Sequence of chain 1.B:
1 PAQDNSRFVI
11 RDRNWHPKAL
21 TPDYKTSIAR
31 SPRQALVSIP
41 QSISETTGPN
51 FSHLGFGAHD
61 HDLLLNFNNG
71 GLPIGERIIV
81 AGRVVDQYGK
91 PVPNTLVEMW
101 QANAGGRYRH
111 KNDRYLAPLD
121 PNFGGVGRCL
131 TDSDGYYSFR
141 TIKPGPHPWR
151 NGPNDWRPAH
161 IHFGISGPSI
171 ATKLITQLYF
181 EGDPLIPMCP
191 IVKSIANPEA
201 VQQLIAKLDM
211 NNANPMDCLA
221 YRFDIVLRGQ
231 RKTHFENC

A small-molecule ligand and the protein it binds are described below.
Small molecule (SMILES): O=[N+]([O-])c1ccc(O)c(O)c1

Binding-site contacts:
Ligand atom O8 contacts residue TYR108 of chain 1.B at 3.9 Å.
Ligand atom O8 contacts residue FE1 of chain 1.M at 2.1 Å.
Ligand atom O8 contacts residue HIS160 of chain 1.B at 3.1 Å (h-bond).
Ligand atom C3 contacts residue ILE191 of chain 1.B at 3.7 Å (hydrophobic).
Ligand atom O8 contacts residue ARG157 of chain 1.B at 2.9 Å (salt-bridge).
Ligand atom O11 contacts residue ILE191 of chain 1.B at 3.6 Å.
Ligand atom N9 contacts residue TRP149 of chain 1.B at 3.9 Å.
Ligand atom O7 contacts residue TYR108 of chain 1.B at 3.1 Å (h-bond).
Ligand atom O7 contacts residue ARG157 of chain 1.B at 3.5 Å.
Ligand atom N9 contacts residue ILE191 of chain 1.B at 3.8 Å.
Ligand atom C1 contacts residue HIS147 of chain 1.B at 4.0 Å.
Ligand atom O11 contacts residue PRO15 of chain 1.A at 3.7 Å.
Ligand atom C6 contacts residue HIS147 of chain 1.B at 3.5 Å.
Ligand atom O11 contacts residue THR12 of chain 1.A at 4.0 Å.
Ligand atom C5 contacts residue TRP149 of chain 1.B at 3.8 Å (hydrophobic).
Ligand atom O11 contacts residue ARG133 of chain 1.A at 3.7 Å.
Ligand atom O11 contacts residue TYR24 of chain 1.B at 2.5 Å (h-bond).
Ligand atom C2 contacts residue ARG157 of chain 1.B at 3.3 Å.
Ligand atom O8 contacts residue HIS162 of chain 1.B at 2.9 Å.
Ligand atom O10 contacts residue TRP149 of chain 1.B at 3.4 Å.
Ligand atom C4 contacts residue ILE191 of chain 1.B at 3.9 Å (hydrophobic).
Ligand atom N9 contacts residue PRO15 of chain 1.A at 3.4 Å.
Ligand atom O8 contacts residue GLN177 of chain 1.B at 4.0 Å.
Ligand atom C6 contacts residue ARG157 of chain 1.B at 3.9 Å.
Ligand atom C3 contacts residue PRO15 of chain 1.A at 3.5 Å (hydrophobic).
Ligand atom C3 contacts residue GLY14 of chain 1.A at 3.9 Å.
Ligand atom C1 contacts residue ARG157 of chain 1.B at 3.6 Å.
Ligand atom C3 contacts residue ARG157 of chain 1.B at 3.9 Å.
Ligand atom O10 contacts residue TYR24 of chain 1.B at 4.0 Å.
Ligand atom C4 contacts residue PRO15 of chain 1.A at 3.3 Å (hydrophobic).
Ligand atom C5 contacts residue PRO15 of chain 1.A at 3.8 Å (hydrophobic).
Ligand atom C1 contacts residue FE1 of chain 1.M at 3.1 Å.
Ligand atom N9 contacts residue TYR24 of chain 1.B at 3.6 Å.
Ligand atom O11 contacts residue GLY14 of chain 1.A at 4.0 Å.
Ligand atom O10 contacts residue ARG133 of chain 1.A at 3.6 Å.
Ligand atom O10 contacts residue PRO15 of chain 1.A at 3.9 Å.
Ligand atom O7 contacts residue FE1 of chain 1.M at 2.4 Å.
Ligand atom O7 contacts residue HIS160 of chain 1.B at 3.3 Å (h-bond).
Ligand atom O7 contacts residue HIS147 of chain 1.B at 3.6 Å.
Ligand atom C2 contacts residue FE1 of chain 1.M at 3.0 Å.

Sequence of chain 1.A:
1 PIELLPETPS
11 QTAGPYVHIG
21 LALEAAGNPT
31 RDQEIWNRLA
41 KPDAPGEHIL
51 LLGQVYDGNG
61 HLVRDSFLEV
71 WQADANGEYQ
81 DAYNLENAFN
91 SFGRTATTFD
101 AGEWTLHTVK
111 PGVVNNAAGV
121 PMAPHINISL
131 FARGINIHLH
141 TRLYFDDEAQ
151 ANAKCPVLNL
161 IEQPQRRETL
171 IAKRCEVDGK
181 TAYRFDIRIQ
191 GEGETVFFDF